Binding-site contacts:
Ligand atom O1 contacts residue ZN1 of chain 1.K at 3.6 Å.
Ligand atom N2 contacts residue ZN1 of chain 1.I at 2.2 Å.
Ligand atom N2 contacts residue HIS88 of chain 1.B at 3.4 Å (h-bond).
Ligand atom O2 contacts residue ZN1 of chain 1.K at 2.9 Å.
Ligand atom S1 contacts residue ASP92 of chain 1.B at 3.7 Å.
Ligand atom S1 contacts residue ZN1 of chain 1.K at 2.9 Å.
Ligand atom O3 contacts residue HIS153 of chain 1.B at 3.8 Å.
Ligand atom C3 contacts residue ZN1 of chain 1.I at 3.2 Å.
Ligand atom C9 contacts residue TYR41 of chain 1.B at 3.7 Å (hydrophobic).
Ligand atom C6 contacts residue TRP61 of chain 1.B at 3.6 Å (hydrophobic).
Ligand atom S1 contacts residue HIS90 of chain 1.B at 3.6 Å (h-bond).
Ligand atom C10 contacts residue HIS153 of chain 1.B at 3.6 Å.
Ligand atom N2 contacts residue ASP92 of chain 1.B at 2.8 Å (salt-bridge).
Ligand atom O4 contacts residue HIS153 of chain 1.B at 3.1 Å.
Ligand atom C10 contacts residue ZN1 of chain 1.I at 3.1 Å.
Ligand atom C9 contacts residue ARG179 of chain 1.B at 3.7 Å.
Ligand atom O4 contacts residue HIS214 of chain 1.B at 3.1 Å (h-bond).
Ligand atom O2 contacts residue HIS153 of chain 1.B at 3.1 Å.
Ligand atom C10 contacts residue HIS214 of chain 1.B at 3.5 Å.
Ligand atom N2 contacts residue ZN1 of chain 1.K at 2.0 Å.
Ligand atom C7 contacts residue TRP61 of chain 1.B at 3.7 Å (hydrophobic).
Ligand atom N2 contacts residue HIS153 of chain 1.B at 3.4 Å (h-bond).
Ligand atom N2 contacts residue HIS90 of chain 1.B at 3.4 Å (h-bond).
Ligand atom O3 contacts residue GLY183 of chain 1.B at 3.6 Å.
Ligand atom C2 contacts residue HIS214 of chain 1.B at 3.6 Å.
Ligand atom N2 contacts residue CYS172 of chain 1.B at 3.8 Å.
Ligand atom C5 contacts residue TRP61 of chain 1.B at 3.7 Å (hydrophobic).
Ligand atom C5 contacts residue TYR41 of chain 1.B at 3.5 Å (hydrophobic).
Ligand atom S1 contacts residue ZN1 of chain 1.I at 3.1 Å.
Ligand atom C3 contacts residue HIS214 of chain 1.B at 3.3 Å.
Ligand atom O4 contacts residue ZN1 of chain 1.I at 2.2 Å.
Ligand atom O1 contacts residue ASP92 of chain 1.B at 3.5 Å (salt-bridge).
Ligand atom O2 contacts residue ASN184 of chain 1.B at 3.0 Å (h-bond).
Ligand atom C4 contacts residue HIS214 of chain 1.B at 3.4 Å.
Ligand atom O3 contacts residue ASN184 of chain 1.B at 2.9 Å (h-bond).
Ligand atom C2 contacts residue ZN1 of chain 1.I at 3.1 Å.
Ligand atom N1 contacts residue HIS214 of chain 1.B at 3.7 Å.
Ligand atom O1 contacts residue HIS90 of chain 1.B at 3.5 Å.
Ligand atom O2 contacts residue HIS90 of chain 1.B at 3.3 Å (h-bond).
Ligand atom O4 contacts residue CYS172 of chain 1.B at 3.5 Å (h-bond).

Sequence of chain 1.B:
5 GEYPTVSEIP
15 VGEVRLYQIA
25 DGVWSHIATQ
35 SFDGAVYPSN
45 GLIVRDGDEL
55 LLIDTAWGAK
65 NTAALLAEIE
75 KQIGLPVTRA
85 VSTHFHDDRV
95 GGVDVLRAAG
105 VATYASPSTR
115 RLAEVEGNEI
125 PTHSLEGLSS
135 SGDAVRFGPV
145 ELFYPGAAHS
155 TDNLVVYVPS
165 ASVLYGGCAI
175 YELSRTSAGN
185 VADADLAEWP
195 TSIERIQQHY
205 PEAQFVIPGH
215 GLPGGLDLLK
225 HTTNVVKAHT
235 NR

This small molecule binds to this protein.
Small molecule (SMILES): CCc1c(C(=O)O)c(S(N)(=O)=O)c(CC)n1C